Binding-site contacts:
Ligand atom O7 contacts residue TRP364 of chain 1.B at 4.2 Å.
Ligand atom C1 contacts residue TRP364 of chain 1.B at 4.2 Å (hydrophobic).
Ligand atom C5 contacts residue ASN308 of chain 1.B at 3.6 Å.
Ligand atom C1 contacts residue ASN308 of chain 1.B at 1.4 Å.
Ligand atom O7 contacts residue ASN308 of chain 1.B at 4.1 Å.
Ligand atom N2 contacts residue ASN308 of chain 1.B at 3.1 Å (h-bond).
Ligand atom C3 contacts residue ASN308 of chain 1.B at 3.8 Å.
Ligand atom O5 contacts residue ASN308 of chain 1.B at 2.2 Å (h-bond).
Ligand atom C7 contacts residue ASN308 of chain 1.B at 3.8 Å.
Ligand atom C4 contacts residue ASN308 of chain 1.B at 4.1 Å.
Ligand atom O5 contacts residue TRP364 of chain 1.B at 4.5 Å.
Ligand atom C2 contacts residue ASN308 of chain 1.B at 2.5 Å.

Sequence of chain 1.B:
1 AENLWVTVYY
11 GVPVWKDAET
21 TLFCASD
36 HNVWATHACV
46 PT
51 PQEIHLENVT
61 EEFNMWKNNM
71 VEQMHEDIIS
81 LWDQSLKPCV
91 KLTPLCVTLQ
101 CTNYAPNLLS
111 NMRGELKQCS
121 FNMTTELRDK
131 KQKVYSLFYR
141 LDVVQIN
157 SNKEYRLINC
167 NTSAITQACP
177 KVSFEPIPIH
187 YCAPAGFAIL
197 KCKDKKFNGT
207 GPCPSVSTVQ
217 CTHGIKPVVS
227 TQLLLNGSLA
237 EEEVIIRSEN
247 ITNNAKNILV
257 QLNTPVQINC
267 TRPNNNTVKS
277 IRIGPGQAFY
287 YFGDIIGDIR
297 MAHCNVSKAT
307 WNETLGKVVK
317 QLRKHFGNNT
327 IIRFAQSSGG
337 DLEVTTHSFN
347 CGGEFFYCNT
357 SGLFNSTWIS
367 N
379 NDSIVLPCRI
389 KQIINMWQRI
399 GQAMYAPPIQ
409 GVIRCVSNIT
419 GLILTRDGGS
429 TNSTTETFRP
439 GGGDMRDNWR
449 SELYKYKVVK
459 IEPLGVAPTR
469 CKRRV

This protein binds this small molecule.
Small molecule (SMILES): CC(=O)N[C@@H]1[C@@H](O)[C@H](O)[C@@H](CO)O[C@H]1O